The small molecule below binds the protein below.
Small molecule (SMILES): Cc1cn([C@H]2C[C@H](O[P](=O)(O)OC[C@H]3O[C@@H](n4ccc(N)nc4=O)C[C@@H]3O[P](=O)(O)OC[C@H]3O[C@@H](n4cnc5c4NC=NC5N)C[C@@H]3O[P](=O)(O)OC[C@H]3O[C@@H](n4cnc5c(=O)[nH]c(N)nc54)C[C@@H]3O)[C@@H](CO[P](=O)(O)O[C@H]3C[C@H](n4cnc5c(=O)[nH]c(N)nc54)O[C@@H]3CO[P](=O)(O)O[C@H]3C[C@H](n4ccc(N)nc4=O)O[C@@H]3CO[P](=O)(O)O[C@H]3C[C@H](n4cnc5c4NC=NC5N)O[C@@H]3CO[P](=O)(O)O[C@H]3C[C@H](n4ccc(N)nc4=O)O[C@@H]3COP(=O)=O)O2)c(=O)[nH]c1=O

Binding-site contacts:
Ligand atom O2 contacts residue DG8 of chain 1.E at 3.0 Å (h-bond).
Ligand atom N2 contacts residue DG6 of chain 1.E at 3.1 Å (h-bond).
Ligand atom N4 contacts residue DG8 of chain 1.E at 2.9 Å (h-bond).
Ligand atom N2 contacts residue SER115 of chain 1.B at 3.0 Å (h-bond).
Ligand atom N6 contacts residue DT2 of chain 1.E at 3.0 Å (h-bond).
Ligand atom O2 contacts residue DG3 of chain 1.E at 2.7 Å (h-bond).
Ligand atom OP1 contacts residue ARG267 of chain 1.B at 2.9 Å (salt-bridge).
Ligand atom N2 contacts residue DC5 of chain 1.E at 2.8 Å (h-bond).
Ligand atom N1 contacts residue DT2 of chain 1.E at 2.7 Å (h-bond).
Ligand atom OP2 contacts residue ARG267 of chain 1.B at 3.0 Å (salt-bridge).
Ligand atom N3 contacts residue DG3 of chain 1.E at 2.9 Å (h-bond).
Ligand atom N6 contacts residue DT7 of chain 1.E at 3.0 Å (h-bond).
Ligand atom N3 contacts residue DA4 of chain 1.E at 2.8 Å (h-bond).
Ligand atom N1 contacts residue DT7 of chain 1.E at 2.8 Å (h-bond).
Ligand atom O6 contacts residue LYS258 of chain 1.B at 3.1 Å.
Ligand atom N2 contacts residue DC1 of chain 1.E at 2.7 Å (h-bond).
Ligand atom C2 contacts residue DG3 of chain 1.E at 3.4 Å.
Ligand atom C6 contacts residue DG3 of chain 1.E at 3.3 Å.
Ligand atom N3 contacts residue DG6 of chain 1.E at 3.4 Å (h-bond).
Ligand atom O4 contacts residue DA4 of chain 1.E at 2.9 Å (h-bond).
Ligand atom O4 contacts residue LYS53 of chain 1.B at 3.1 Å (salt-bridge).
Ligand atom C2 contacts residue DG6 of chain 1.E at 3.0 Å.
Ligand atom OP2 contacts residue ARG263 of chain 1.B at 3.1 Å.
Ligand atom N3 contacts residue DG6 of chain 1.E at 2.6 Å (h-bond).
Ligand atom OP2 contacts residue LYS56 of chain 1.B at 3.1 Å.
Ligand atom N3 contacts residue DG8 of chain 1.E at 3.0 Å (h-bond).
Ligand atom O6 contacts residue DC5 of chain 1.E at 2.9 Å (h-bond).
Ligand atom N1 contacts residue DC5 of chain 1.E at 2.9 Å (h-bond).
Ligand atom N1 contacts residue DG3 of chain 1.E at 3.4 Å.
Ligand atom P contacts residue ARG267 of chain 1.B at 3.4 Å.
Ligand atom O2 contacts residue DG6 of chain 1.E at 2.8 Å (h-bond).
Ligand atom C2 contacts residue DG6 of chain 1.E at 3.1 Å.
Ligand atom OP2 contacts residue LYS270 of chain 1.B at 3.0 Å (salt-bridge).
Ligand atom N4 contacts residue DG3 of chain 1.E at 2.9 Å (h-bond).
Ligand atom O6 contacts residue DC1 of chain 1.E at 2.9 Å (h-bond).
Ligand atom O3' contacts residue ASP112 of chain 1.B at 2.9 Å (salt-bridge).
Ligand atom N2 contacts residue DT2 of chain 1.E at 3.4 Å (h-bond).
Ligand atom N6 contacts residue DG6 of chain 1.E at 3.3 Å (h-bond).
Ligand atom N1 contacts residue DC1 of chain 1.E at 2.8 Å (h-bond).
Ligand atom N1 contacts residue DG6 of chain 1.E at 3.3 Å (h-bond).

Sequence of chain 1.B:
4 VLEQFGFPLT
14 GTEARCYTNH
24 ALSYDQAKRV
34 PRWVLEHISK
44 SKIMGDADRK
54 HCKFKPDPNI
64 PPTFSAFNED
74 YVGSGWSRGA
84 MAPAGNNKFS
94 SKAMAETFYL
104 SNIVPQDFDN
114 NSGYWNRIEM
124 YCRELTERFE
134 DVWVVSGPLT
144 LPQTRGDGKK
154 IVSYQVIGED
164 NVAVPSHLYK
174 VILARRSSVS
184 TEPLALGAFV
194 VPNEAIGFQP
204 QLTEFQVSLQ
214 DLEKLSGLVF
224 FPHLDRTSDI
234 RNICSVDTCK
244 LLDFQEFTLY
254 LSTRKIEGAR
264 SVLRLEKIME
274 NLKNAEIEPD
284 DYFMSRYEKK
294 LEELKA